Sequence of chain 1.B:
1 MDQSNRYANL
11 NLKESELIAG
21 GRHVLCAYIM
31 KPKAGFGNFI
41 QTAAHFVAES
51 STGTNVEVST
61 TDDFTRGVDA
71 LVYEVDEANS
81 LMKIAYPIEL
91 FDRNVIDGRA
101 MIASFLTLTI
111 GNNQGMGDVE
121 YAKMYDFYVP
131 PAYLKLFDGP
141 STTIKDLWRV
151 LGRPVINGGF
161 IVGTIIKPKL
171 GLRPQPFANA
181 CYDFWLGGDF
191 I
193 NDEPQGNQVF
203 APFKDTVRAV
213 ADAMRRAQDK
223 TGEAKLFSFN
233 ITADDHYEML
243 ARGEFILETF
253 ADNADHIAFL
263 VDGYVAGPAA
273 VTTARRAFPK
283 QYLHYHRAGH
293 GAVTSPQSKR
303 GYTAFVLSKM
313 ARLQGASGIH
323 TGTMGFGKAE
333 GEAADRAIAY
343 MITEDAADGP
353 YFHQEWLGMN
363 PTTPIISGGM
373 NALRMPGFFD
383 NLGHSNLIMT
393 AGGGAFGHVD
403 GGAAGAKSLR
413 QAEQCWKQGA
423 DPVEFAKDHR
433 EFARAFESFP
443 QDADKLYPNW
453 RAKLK

The protein below binds the small molecule below.
Small molecule (SMILES): O=C(O)[C@@](O)(COP(=O)(O)O)[C@H](O)[C@H](O)COP(=O)(O)O

Sequence of chain 1.A:
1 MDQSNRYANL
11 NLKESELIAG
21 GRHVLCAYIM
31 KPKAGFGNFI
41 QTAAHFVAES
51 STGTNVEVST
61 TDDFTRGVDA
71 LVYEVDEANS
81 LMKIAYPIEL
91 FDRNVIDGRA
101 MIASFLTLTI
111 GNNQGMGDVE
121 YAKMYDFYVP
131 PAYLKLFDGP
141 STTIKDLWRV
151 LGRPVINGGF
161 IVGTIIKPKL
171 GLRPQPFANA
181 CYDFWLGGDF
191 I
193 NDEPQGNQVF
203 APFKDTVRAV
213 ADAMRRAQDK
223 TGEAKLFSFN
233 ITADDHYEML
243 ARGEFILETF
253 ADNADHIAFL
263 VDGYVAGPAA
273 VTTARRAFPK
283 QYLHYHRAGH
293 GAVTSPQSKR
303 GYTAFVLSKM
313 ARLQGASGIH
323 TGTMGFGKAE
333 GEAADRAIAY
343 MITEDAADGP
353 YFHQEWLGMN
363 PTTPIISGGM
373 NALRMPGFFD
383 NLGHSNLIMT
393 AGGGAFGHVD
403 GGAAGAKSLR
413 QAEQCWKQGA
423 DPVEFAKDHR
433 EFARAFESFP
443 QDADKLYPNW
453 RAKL

Binding-site contacts:
Ligand atom O4P contacts residue HIS322 of chain 1.B at 2.9 Å (h-bond).
Ligand atom O6 contacts residue ASP194 of chain 1.B at 3.4 Å (salt-bridge).
Ligand atom O6 contacts residue LYS169 of chain 1.B at 2.8 Å (salt-bridge).
Ligand atom C3 contacts residue SER369 of chain 1.B at 3.6 Å.
Ligand atom C5 contacts residue ASN112 of chain 1.A at 3.5 Å.
Ligand atom O3 contacts residue KCX192 of chain 1.B at 2.9 Å (h-bond).
Ligand atom C contacts residue MG1 of chain 1.J at 2.7 Å.
Ligand atom O5P contacts residue ARG289 of chain 1.B at 3.2 Å (salt-bridge).
Ligand atom C contacts residue ASN112 of chain 1.A at 3.2 Å.
Ligand atom O3 contacts residue HIS288 of chain 1.B at 3.0 Å (h-bond).
Ligand atom O2 contacts residue LYS167 of chain 1.B at 2.8 Å (salt-bridge).
Ligand atom O1P contacts residue GLY394 of chain 1.B at 2.7 Å (h-bond).
Ligand atom O3P contacts residue GLY371 of chain 1.B at 2.7 Å (h-bond).
Ligand atom O4P contacts residue SER369 of chain 1.B at 3.4 Å (h-bond).
Ligand atom O1 contacts residue LYS167 of chain 1.B at 2.9 Å (salt-bridge).
Ligand atom O3 contacts residue GLU195 of chain 1.B at 3.0 Å (salt-bridge).
Ligand atom O6 contacts residue LYS167 of chain 1.B at 3.5 Å (salt-bridge).
Ligand atom C2 contacts residue MG1 of chain 1.J at 2.7 Å.
Ligand atom C3 contacts residue KCX192 of chain 1.B at 3.0 Å.
Ligand atom O4 contacts residue SER369 of chain 1.B at 2.8 Å (h-bond).
Ligand atom O2P contacts residue THR54 of chain 1.A at 2.7 Å (h-bond).
Ligand atom O2 contacts residue MG1 of chain 1.J at 2.1 Å.
Ligand atom O2P contacts residue LYS167 of chain 1.B at 3.5 Å.
Ligand atom O6 contacts residue MG1 of chain 1.J at 2.1 Å.
Ligand atom O2 contacts residue KCX192 of chain 1.B at 3.3 Å (h-bond).
Ligand atom C3 contacts residue MG1 of chain 1.J at 3.0 Å.
Ligand atom O3P contacts residue LYS330 of chain 1.B at 3.0 Å (salt-bridge).
Ligand atom O6 contacts residue GLU195 of chain 1.B at 3.2 Å (salt-bridge).
Ligand atom C2 contacts residue LYS167 of chain 1.B at 3.6 Å.
Ligand atom O6P contacts residue ARG289 of chain 1.B at 2.9 Å (salt-bridge).
Ligand atom O3 contacts residue ASN112 of chain 1.A at 3.0 Å (h-bond).
Ligand atom C contacts residue LYS167 of chain 1.B at 3.5 Å.
Ligand atom O4 contacts residue GLY370 of chain 1.B at 3.2 Å (h-bond).
Ligand atom O6 contacts residue ASN112 of chain 1.A at 2.7 Å (h-bond).
Ligand atom O2 contacts residue ASP194 of chain 1.B at 3.4 Å (salt-bridge).
Ligand atom O3 contacts residue MG1 of chain 1.J at 2.4 Å.
Ligand atom O7 contacts residue GLU49 of chain 1.A at 3.4 Å (salt-bridge).
Ligand atom O7 contacts residue LYS330 of chain 1.B at 2.9 Å (salt-bridge).
Ligand atom O7 contacts residue ASN112 of chain 1.A at 3.6 Å.
Ligand atom O2P contacts residue GLY395 of chain 1.B at 3.0 Å (h-bond).